Binding-site contacts:
Ligand atom O1 contacts residue LEU100 of chain 30.A at 4.0 Å.
Ligand atom CM4 contacts residue PHE179 of chain 30.A at 3.9 Å (hydrophobic).
Ligand atom C4A contacts residue TYR144 of chain 30.A at 3.8 Å (hydrophobic).
Ligand atom CM6 contacts residue LEU184 of chain 30.A at 3.4 Å (hydrophobic).
Ligand atom C2C contacts residue ILE98 of chain 30.A at 4.0 Å (hydrophobic).
Ligand atom C1A contacts residue TYR144 of chain 30.A at 3.1 Å (hydrophobic).
Ligand atom CM2 contacts residue ILE122 of chain 30.A at 3.7 Å (hydrophobic).
Ligand atom C1B contacts residue LEU181 of chain 30.A at 3.8 Å (hydrophobic).
Ligand atom O5A contacts residue PHE179 of chain 30.A at 3.7 Å.
Ligand atom CM2 contacts residue ILE236 of chain 30.A at 4.0 Å (hydrophobic).
Ligand atom C4 contacts residue TYR190 of chain 30.A at 3.8 Å (hydrophobic).
Ligand atom CM3 contacts residue TYR190 of chain 30.A at 3.9 Å (hydrophobic).
Ligand atom C2A contacts residue PHE179 of chain 30.A at 3.3 Å (hydrophobic).
Ligand atom C6B contacts residue ILE98 of chain 30.A at 3.6 Å (hydrophobic).
Ligand atom CM4 contacts residue TYR142 of chain 30.A at 3.1 Å (hydrophobic).
Ligand atom N2 contacts residue MET214 of chain 30.A at 3.8 Å.
Ligand atom N3A contacts residue PHE179 of chain 30.A at 3.0 Å.
Ligand atom C4B contacts residue PHE179 of chain 30.A at 3.9 Å (hydrophobic).
Ligand atom C5B contacts residue LEU181 of chain 30.A at 3.3 Å (hydrophobic).
Ligand atom O1 contacts residue MET214 of chain 30.A at 3.2 Å.
Ligand atom C1B contacts residue ILE98 of chain 30.A at 3.6 Å (hydrophobic).
Ligand atom CM6 contacts residue LEU181 of chain 30.A at 3.7 Å (hydrophobic).
Ligand atom C5B contacts residue TYR144 of chain 30.A at 3.6 Å (hydrophobic).
Ligand atom CM4 contacts residue VAL168 of chain 30.A at 3.5 Å (hydrophobic).
Ligand atom N3A contacts residue LEU217 of chain 30.A at 3.4 Å.
Ligand atom C6B contacts residue LEU181 of chain 30.A at 3.3 Å (hydrophobic).
Ligand atom C5 contacts residue MET214 of chain 30.A at 3.6 Å (hydrophobic).
Ligand atom C2A contacts residue TYR144 of chain 30.A at 3.7 Å (hydrophobic).
Ligand atom O5A contacts residue ALA166 of chain 30.A at 3.9 Å.
Ligand atom CM6 contacts residue TYR144 of chain 30.A at 3.7 Å (hydrophobic).
Ligand atom C4B contacts residue LEU181 of chain 30.A at 3.8 Å (hydrophobic).
Ligand atom C2B contacts residue ILE122 of chain 30.A at 3.9 Å (hydrophobic).
Ligand atom O5A contacts residue TYR144 of chain 30.A at 3.1 Å.
Ligand atom O1B contacts residue ILE98 of chain 30.A at 2.9 Å.
Ligand atom C3 contacts residue LEU100 of chain 30.A at 3.9 Å (hydrophobic).
Ligand atom C4A contacts residue PHE179 of chain 30.A at 3.3 Å (hydrophobic).
Ligand atom C1A contacts residue PHE179 of chain 30.A at 3.5 Å (hydrophobic).
Ligand atom C1C contacts residue MET214 of chain 30.A at 3.7 Å (hydrophobic).
Ligand atom C2B contacts residue ILE98 of chain 30.A at 3.9 Å (hydrophobic).
Ligand atom N2 contacts residue LEU100 of chain 30.A at 3.8 Å.

Sequence of chain 30.C:
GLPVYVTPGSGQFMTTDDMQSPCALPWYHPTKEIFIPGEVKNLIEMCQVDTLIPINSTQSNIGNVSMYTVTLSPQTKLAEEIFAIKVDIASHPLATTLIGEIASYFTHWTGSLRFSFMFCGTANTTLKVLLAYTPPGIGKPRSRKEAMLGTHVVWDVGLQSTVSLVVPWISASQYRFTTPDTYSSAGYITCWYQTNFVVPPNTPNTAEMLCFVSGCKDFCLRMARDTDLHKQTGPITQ

Sequence of chain 30.A:
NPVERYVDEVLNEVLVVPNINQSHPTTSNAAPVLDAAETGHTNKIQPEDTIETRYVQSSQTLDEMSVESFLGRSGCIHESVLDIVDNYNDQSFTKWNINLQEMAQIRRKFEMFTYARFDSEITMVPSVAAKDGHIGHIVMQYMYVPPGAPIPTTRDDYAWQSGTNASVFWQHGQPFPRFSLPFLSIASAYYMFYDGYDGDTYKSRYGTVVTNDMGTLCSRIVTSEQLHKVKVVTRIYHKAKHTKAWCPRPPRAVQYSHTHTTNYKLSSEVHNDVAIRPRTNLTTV

A protein and the small-molecule ligand that binds it are described below.
Small molecule (SMILES): Cc1cc(CCCOc2c(C)cc(-c3coc(C)n3)cc2C)on1